Sequence of chain 13.F:
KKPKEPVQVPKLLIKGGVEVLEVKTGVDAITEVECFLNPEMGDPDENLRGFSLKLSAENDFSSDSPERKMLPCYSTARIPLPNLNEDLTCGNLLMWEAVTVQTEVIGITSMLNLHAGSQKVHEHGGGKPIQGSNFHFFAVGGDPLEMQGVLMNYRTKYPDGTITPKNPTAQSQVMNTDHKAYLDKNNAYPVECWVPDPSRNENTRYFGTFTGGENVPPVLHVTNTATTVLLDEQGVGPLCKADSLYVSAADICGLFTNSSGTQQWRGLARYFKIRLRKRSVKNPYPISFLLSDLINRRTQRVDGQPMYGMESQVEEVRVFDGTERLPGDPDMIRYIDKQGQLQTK

A protein and the small-molecule ligand that binds it are described below.
Small molecule (SMILES): CC(=O)N[C@H]1[C@H]([C@H](O)[C@H](O)CO)O[C@@](O[C@H](CO)[C@@H](O)[C@@H]2O[C@@H](C(=O)O)C[C@H](O)[C@H]2NC(C)=O)(C(=O)O)C[C@@H]1O

Sequence of chain 12.F:
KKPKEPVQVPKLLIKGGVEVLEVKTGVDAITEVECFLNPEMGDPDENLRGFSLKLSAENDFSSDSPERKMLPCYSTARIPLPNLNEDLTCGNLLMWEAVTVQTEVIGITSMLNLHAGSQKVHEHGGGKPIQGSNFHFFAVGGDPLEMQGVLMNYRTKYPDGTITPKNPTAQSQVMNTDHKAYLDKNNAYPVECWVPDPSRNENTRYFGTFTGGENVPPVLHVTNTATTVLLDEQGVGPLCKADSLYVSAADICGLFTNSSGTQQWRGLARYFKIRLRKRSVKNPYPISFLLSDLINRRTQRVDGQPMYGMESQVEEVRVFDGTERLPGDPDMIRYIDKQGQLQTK

Binding-site contacts:
Ligand atom O10 contacts residue LEU62 of chain 13.F at 3.2 Å.
Ligand atom C11 contacts residue PHE75 of chain 12.F at 3.5 Å (hydrophobic).
Ligand atom C8 contacts residue LYS68 of chain 13.F at 3.5 Å.
Ligand atom O9 contacts residue GLN278 of chain 13.F at 4.1 Å.
Ligand atom C10 contacts residue LEU62 of chain 13.F at 3.6 Å (hydrophobic).
Ligand atom C8 contacts residue GLN278 of chain 13.F at 3.7 Å.
Ligand atom C6 contacts residue ASN272 of chain 13.F at 3.6 Å.
Ligand atom O9 contacts residue LEU67 of chain 13.F at 2.3 Å.
Ligand atom C10 contacts residue GLN278 of chain 13.F at 4.1 Å.
Ligand atom C6 contacts residue LYS68 of chain 13.F at 4.0 Å.
Ligand atom O8 contacts residue GLN278 of chain 13.F at 3.5 Å (h-bond).
Ligand atom C11 contacts residue THR276 of chain 13.F at 3.2 Å.
Ligand atom O8 contacts residue ASN272 of chain 13.F at 3.3 Å (h-bond).
Ligand atom O1A contacts residue THR276 of chain 13.F at 3.3 Å (h-bond).
Ligand atom C9 contacts residue LYS68 of chain 13.F at 3.6 Å.
Ligand atom O9 contacts residue LYS68 of chain 13.F at 2.5 Å (salt-bridge).
Ligand atom O8 contacts residue THR276 of chain 13.F at 3.9 Å.
Ligand atom N5 contacts residue ASN272 of chain 13.F at 3.2 Å (h-bond).
Ligand atom O1B contacts residue LYS68 of chain 13.F at 3.0 Å (salt-bridge).
Ligand atom C10 contacts residue ASN272 of chain 13.F at 3.9 Å.
Ligand atom O4 contacts residue ASP74 of chain 12.F at 4.0 Å.
Ligand atom C11 contacts residue HIS138 of chain 14.F at 3.1 Å.
Ligand atom C1 contacts residue THR276 of chain 13.F at 3.1 Å.
Ligand atom C11 contacts residue PHE270 of chain 13.F at 3.9 Å (hydrophobic).
Ligand atom C7 contacts residue GLN278 of chain 13.F at 3.9 Å.
Ligand atom O1A contacts residue SER274 of chain 13.F at 3.8 Å.
Ligand atom C11 contacts residue PHE65 of chain 13.F at 4.0 Å (hydrophobic).
Ligand atom C11 contacts residue ASN272 of chain 13.F at 3.6 Å.
Ligand atom O8 contacts residue LYS68 of chain 13.F at 3.1 Å.
Ligand atom C9 contacts residue LEU67 of chain 13.F at 3.4 Å (hydrophobic).
Ligand atom O1A contacts residue ASN272 of chain 13.F at 4.1 Å.
Ligand atom C11 contacts residue GLN278 of chain 13.F at 3.5 Å.
Ligand atom C11 contacts residue LEU62 of chain 13.F at 3.9 Å (hydrophobic).
Ligand atom O7 contacts residue LEU62 of chain 13.F at 3.9 Å.
Ligand atom O1B contacts residue ASN272 of chain 13.F at 3.4 Å (h-bond).
Ligand atom C9 contacts residue GLN278 of chain 13.F at 3.3 Å.
Ligand atom O10 contacts residue PHE75 of chain 12.F at 3.9 Å.
Ligand atom O1B contacts residue THR276 of chain 13.F at 2.4 Å (h-bond).
Ligand atom C1 contacts residue ASN272 of chain 13.F at 3.9 Å.
Ligand atom N5 contacts residue GLN278 of chain 13.F at 3.9 Å.

Sequence of chain 14.F:
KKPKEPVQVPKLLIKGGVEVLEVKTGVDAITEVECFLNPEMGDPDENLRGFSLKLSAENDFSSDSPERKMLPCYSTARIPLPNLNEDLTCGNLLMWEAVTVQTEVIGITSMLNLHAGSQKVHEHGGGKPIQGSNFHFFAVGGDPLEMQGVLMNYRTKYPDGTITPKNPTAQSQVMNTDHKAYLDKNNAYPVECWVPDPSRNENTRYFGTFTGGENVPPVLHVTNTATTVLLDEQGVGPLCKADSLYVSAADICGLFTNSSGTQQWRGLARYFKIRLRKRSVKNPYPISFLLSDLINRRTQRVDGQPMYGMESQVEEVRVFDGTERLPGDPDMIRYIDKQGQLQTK